Binding-site contacts:
Ligand atom O2' contacts residue ARG65 of chain 2.B at 4.3 Å.
Ligand atom OP1 contacts residue ARG208 of chain 2.B at 4.1 Å.
Ligand atom O2' contacts residue GLY67 of chain 2.B at 3.3 Å (h-bond).
Ligand atom N3 contacts residue ARG65 of chain 2.B at 4.1 Å.
Ligand atom O2' contacts residue ALA66 of chain 2.B at 3.6 Å.
Ligand atom O2' contacts residue ARG208 of chain 2.B at 4.1 Å.
Ligand atom C1' contacts residue GLY67 of chain 2.B at 4.4 Å.
Ligand atom OP1 contacts residue SER211 of chain 2.B at 4.3 Å.

This protein binds this small molecule.
Small molecule (SMILES): Nc1ncnc2c1ncn2[C@@H]1O[C@H](CO[P](=O)(O)O[C@H]2[C@@H](O)[C@H](n3cnc4c(N)ncnc43)O[C@@H]2CO[P](=O)(O)O[C@H]2[C@@H](O)[C@H](n3cnc4c(N)ncnc43)O[C@@H]2CO)[C@@H](O)[C@H]1O

Sequence of chain 2.B:
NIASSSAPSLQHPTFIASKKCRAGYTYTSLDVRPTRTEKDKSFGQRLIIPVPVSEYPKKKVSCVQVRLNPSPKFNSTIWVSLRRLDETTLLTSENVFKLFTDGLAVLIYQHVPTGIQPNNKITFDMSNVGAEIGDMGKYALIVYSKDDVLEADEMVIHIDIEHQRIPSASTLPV